Binding-site contacts:
Ligand atom CAN contacts residue TYR228 of chain 1.A at 4.3 Å (hydrophobic).
Ligand atom CAB contacts residue TLA1 of chain 1.C at 3.6 Å.
Ligand atom OAQ contacts residue CYS31 of chain 1.A at 3.3 Å (h-bond).
Ligand atom CAC contacts residue TLA1 of chain 1.C at 4.0 Å.
Ligand atom CAO contacts residue TYR228 of chain 1.A at 3.8 Å (hydrophobic).
Ligand atom OAK contacts residue PRO123 of chain 1.A at 4.5 Å.
Ligand atom CAP contacts residue PHE33 of chain 1.A at 4.3 Å (hydrophobic).
Ligand atom OAQ contacts residue PRO32 of chain 1.A at 4.0 Å.
Ligand atom OAJ contacts residue PRO32 of chain 1.A at 3.6 Å.
Ligand atom CAB contacts residue PHE33 of chain 1.A at 3.8 Å (hydrophobic).
Ligand atom CAR contacts residue LEU55 of chain 1.A at 4.2 Å (hydrophobic).
Ligand atom CAP contacts residue PRO32 of chain 1.A at 4.3 Å (hydrophobic).
Ligand atom NAH contacts residue PHE33 of chain 1.A at 3.5 Å.
Ligand atom NAL contacts residue ILE130 of chain 1.A at 4.2 Å.
Ligand atom NAL contacts residue GLY127 of chain 1.A at 4.2 Å.
Ligand atom CAP contacts residue CYS31 of chain 1.A at 2.8 Å (hydrophobic).
Ligand atom NAH contacts residue CYS31 of chain 1.A at 3.6 Å (h-bond).
Ligand atom CAD contacts residue PRO32 of chain 1.A at 4.0 Å (hydrophobic).
Ligand atom CAM contacts residue ILE130 of chain 1.A at 4.3 Å (hydrophobic).
Ligand atom CAR contacts residue VAL71 of chain 1.A at 3.8 Å (hydrophobic).
Ligand atom CAO contacts residue ILE130 of chain 1.A at 4.1 Å (hydrophobic).
Ligand atom CAM contacts residue TYR228 of chain 1.A at 4.3 Å (hydrophobic).
Ligand atom CAR contacts residue TLA1 of chain 1.C at 4.0 Å.
Ligand atom OAQ contacts residue MET28 of chain 1.A at 4.3 Å.
Ligand atom CAC contacts residue PHE33 of chain 1.A at 3.7 Å (hydrophobic).
Ligand atom CAR contacts residue CYS31 of chain 1.A at 1.8 Å (hydrophobic).
Ligand atom CAA contacts residue PHE33 of chain 1.A at 4.2 Å (hydrophobic).
Ligand atom OAQ contacts residue LEU55 of chain 1.A at 4.5 Å.
Ligand atom OAK contacts residue GLY127 of chain 1.A at 4.0 Å.
Ligand atom CLA contacts residue GLY127 of chain 1.A at 3.4 Å.
Ligand atom CAD contacts residue PHE33 of chain 1.A at 4.1 Å (hydrophobic).
Ligand atom OAK contacts residue PRO32 of chain 1.A at 4.4 Å.
Ligand atom NAH contacts residue TLA1 of chain 1.C at 3.3 Å (h-bond).
Ligand atom CAE contacts residue PHE33 of chain 1.A at 4.5 Å (hydrophobic).
Ligand atom OAK contacts residue VAL126 of chain 1.A at 3.7 Å.
Ligand atom CAP contacts residue TLA1 of chain 1.C at 4.3 Å.
Ligand atom OAK contacts residue TRP179 of chain 1.A at 4.2 Å.

The protein below binds the small molecule below.
Small molecule (SMILES): CC(C)NS(=O)(=O)c1cc(NC(=O)CCl)ccc1Cl

Sequence of chain 1.A:
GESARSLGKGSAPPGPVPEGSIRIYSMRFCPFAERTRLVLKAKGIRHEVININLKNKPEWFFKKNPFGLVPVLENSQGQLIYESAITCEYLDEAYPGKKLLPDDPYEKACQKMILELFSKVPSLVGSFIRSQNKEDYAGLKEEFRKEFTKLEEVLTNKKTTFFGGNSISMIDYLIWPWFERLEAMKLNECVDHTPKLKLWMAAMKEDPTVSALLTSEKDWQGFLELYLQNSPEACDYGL